The small molecule below binds the protein below.
Small molecule (SMILES): CCCOc1ccc(C(=O)CN2CCN(C)CC2)cc1-c1nc(C(C)C)c(Br)c(=O)[nH]1

Binding-site contacts:
Ligand atom CBB contacts residue GLN304 of chain 1.A at 3.7 Å.
Ligand atom NBD contacts residue PEG1 of chain 1.E at 3.2 Å.
Ligand atom NAS contacts residue GLN304 of chain 1.A at 2.9 Å (h-bond).
Ligand atom CBB contacts residue PHE307 of chain 1.A at 3.5 Å (hydrophobic).
Ligand atom CBA contacts residue PHE307 of chain 1.A at 3.7 Å (hydrophobic).
Ligand atom NAS contacts residue PHE307 of chain 1.A at 3.7 Å.
Ligand atom CAW contacts residue PHE273 of chain 1.A at 3.4 Å (hydrophobic).
Ligand atom CAH contacts residue MET303 of chain 1.A at 3.9 Å (hydrophobic).
Ligand atom OAF contacts residue GLN304 of chain 1.A at 3.0 Å (h-bond).
Ligand atom CAD contacts residue PEG1 of chain 1.E at 3.6 Å.
Ligand atom OAT contacts residue VAL269 of chain 1.A at 3.7 Å.
Ligand atom CAK contacts residue ALA270 of chain 1.A at 3.8 Å (hydrophobic).
Ligand atom CAB contacts residue LEU212 of chain 1.A at 3.8 Å (hydrophobic).
Ligand atom CAA contacts residue ALA266 of chain 1.A at 3.5 Å (hydrophobic).
Ligand atom CAJ contacts residue PHE307 of chain 1.A at 3.5 Å (hydrophobic).
Ligand atom CAB contacts residue LEU252 of chain 1.A at 3.9 Å (hydrophobic).
Ligand atom CAN contacts residue ALA310 of chain 1.A at 3.6 Å (hydrophobic).
Ligand atom OAF contacts residue PHE307 of chain 1.A at 3.9 Å.
Ligand atom CAL contacts residue GLN304 of chain 1.A at 3.4 Å.
Ligand atom CAW contacts residue GLN304 of chain 1.A at 3.3 Å.
Ligand atom BR contacts residue TYR99 of chain 1.A at 3.6 Å.
Ligand atom O contacts residue PHE307 of chain 1.A at 3.7 Å.
Ligand atom CAM contacts residue PEG1 of chain 1.E at 3.9 Å.
Ligand atom OAT contacts residue GLN304 of chain 1.A at 3.0 Å (h-bond).
Ligand atom CAZ contacts residue GLN304 of chain 1.A at 3.7 Å.
Ligand atom OAF contacts residue ILE255 of chain 1.A at 3.8 Å.
Ligand atom CAK contacts residue VAL269 of chain 1.A at 3.8 Å (hydrophobic).
Ligand atom CAN contacts residue PEG1 of chain 1.E at 3.4 Å.
Ligand atom CAX contacts residue PHE307 of chain 1.A at 3.6 Å (hydrophobic).
Ligand atom CAY contacts residue PHE273 of chain 1.A at 3.7 Å (hydrophobic).
Ligand atom O contacts residue ILE311 of chain 1.A at 3.8 Å.
Ligand atom CAA contacts residue GLN304 of chain 1.A at 3.4 Å.
Ligand atom CAA contacts residue VAL269 of chain 1.A at 3.6 Å (hydrophobic).
Ligand atom CAY contacts residue GLN304 of chain 1.A at 3.6 Å.
Ligand atom OAT contacts residue PHE273 of chain 1.A at 3.5 Å.
Ligand atom NAR contacts residue PHE273 of chain 1.A at 3.8 Å.
Ligand atom CAC contacts residue TYR99 of chain 1.A at 3.7 Å (hydrophobic).
Ligand atom CAI contacts residue MET303 of chain 1.A at 3.6 Å (hydrophobic).
Ligand atom CAI contacts residue PHE273 of chain 1.A at 3.7 Å (hydrophobic).
Ligand atom CAV contacts residue PHE307 of chain 1.A at 3.9 Å (hydrophobic).

Sequence of chain 1.A:
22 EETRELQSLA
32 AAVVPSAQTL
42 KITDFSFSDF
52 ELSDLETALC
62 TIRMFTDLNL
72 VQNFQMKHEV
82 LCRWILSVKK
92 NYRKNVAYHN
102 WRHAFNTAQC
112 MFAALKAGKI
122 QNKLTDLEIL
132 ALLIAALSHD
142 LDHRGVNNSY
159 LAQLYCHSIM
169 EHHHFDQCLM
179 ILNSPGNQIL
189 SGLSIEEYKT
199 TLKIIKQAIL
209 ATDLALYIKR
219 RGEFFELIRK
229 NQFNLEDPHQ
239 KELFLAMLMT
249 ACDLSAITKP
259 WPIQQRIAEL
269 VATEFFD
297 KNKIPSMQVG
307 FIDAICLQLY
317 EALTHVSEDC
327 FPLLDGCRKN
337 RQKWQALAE